Sequence of chain 1.D:
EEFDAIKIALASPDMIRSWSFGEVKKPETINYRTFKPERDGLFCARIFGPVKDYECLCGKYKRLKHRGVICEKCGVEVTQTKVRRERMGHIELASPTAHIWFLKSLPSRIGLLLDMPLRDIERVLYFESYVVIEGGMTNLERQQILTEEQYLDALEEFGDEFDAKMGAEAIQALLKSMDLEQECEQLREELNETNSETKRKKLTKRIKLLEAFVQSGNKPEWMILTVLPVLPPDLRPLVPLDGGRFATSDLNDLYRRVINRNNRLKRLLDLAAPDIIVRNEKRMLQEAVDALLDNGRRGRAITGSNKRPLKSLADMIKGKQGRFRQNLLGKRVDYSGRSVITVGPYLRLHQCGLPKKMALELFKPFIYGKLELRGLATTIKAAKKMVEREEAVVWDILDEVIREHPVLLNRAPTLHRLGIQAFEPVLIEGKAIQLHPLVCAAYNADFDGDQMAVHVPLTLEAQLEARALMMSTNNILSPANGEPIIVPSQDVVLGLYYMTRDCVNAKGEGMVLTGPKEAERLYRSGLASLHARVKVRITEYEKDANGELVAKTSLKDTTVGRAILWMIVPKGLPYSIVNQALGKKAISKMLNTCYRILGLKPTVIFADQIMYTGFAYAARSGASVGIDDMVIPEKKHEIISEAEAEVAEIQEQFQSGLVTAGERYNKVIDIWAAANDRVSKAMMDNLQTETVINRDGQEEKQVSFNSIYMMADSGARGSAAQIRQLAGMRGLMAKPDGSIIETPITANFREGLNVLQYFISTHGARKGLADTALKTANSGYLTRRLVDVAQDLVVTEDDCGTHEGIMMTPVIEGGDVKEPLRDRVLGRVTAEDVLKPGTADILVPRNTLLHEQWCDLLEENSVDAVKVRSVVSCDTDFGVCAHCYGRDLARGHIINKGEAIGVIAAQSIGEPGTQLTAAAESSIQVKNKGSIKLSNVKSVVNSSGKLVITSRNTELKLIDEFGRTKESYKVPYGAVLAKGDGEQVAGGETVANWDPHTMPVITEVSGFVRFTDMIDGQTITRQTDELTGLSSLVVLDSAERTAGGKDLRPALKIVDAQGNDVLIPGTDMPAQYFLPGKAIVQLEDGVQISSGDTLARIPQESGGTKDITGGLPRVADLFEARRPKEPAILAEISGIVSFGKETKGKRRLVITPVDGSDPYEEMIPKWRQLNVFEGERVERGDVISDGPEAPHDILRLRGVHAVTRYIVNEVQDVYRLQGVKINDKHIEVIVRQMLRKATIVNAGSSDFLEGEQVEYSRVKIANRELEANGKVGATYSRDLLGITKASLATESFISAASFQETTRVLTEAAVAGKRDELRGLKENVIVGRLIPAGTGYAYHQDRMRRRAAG

A protein and the small-molecule ligand that binds it are described below.
Small molecule (SMILES): Nc1nc(=O)c2ncn([C@@H]3O[C@H](CO[P](=O)(O)O[C@H]4[C@@H](O)[C@H](n5cnc6c(N)ncnc65)O[C@@H]4CO[P](=O)(O)O[C@H]4[C@@H](O)[C@H](n5cnc6c(=O)nc(N)[nH]c65)O[C@@H]4CO)[C@@H](O)[C@H]3O)c2[nH]1

Binding-site contacts:
Ligand atom P contacts residue LYS1073 of chain 1.C at 3.4 Å.
Ligand atom C5' contacts residue ASP462 of chain 1.D at 3.5 Å.
Ligand atom C4' contacts residue MG1 of chain 1.M at 3.1 Å.
Ligand atom OP1 contacts residue GLN688 of chain 1.C at 3.8 Å.
Ligand atom O2' contacts residue GLY463 of chain 1.D at 3.8 Å.
Ligand atom C3' contacts residue GTP1 of chain 1.N at 3.3 Å.
Ligand atom C6 contacts residue GTP1 of chain 1.N at 3.9 Å.
Ligand atom N2 contacts residue ALA426 of chain 1.D at 3.0 Å (h-bond).
Ligand atom C2' contacts residue GTP1 of chain 1.N at 3.8 Å.
Ligand atom N3 contacts residue ALA426 of chain 1.D at 4.0 Å.
Ligand atom O3' contacts residue ASP462 of chain 1.D at 3.5 Å (salt-bridge).
Ligand atom O3' contacts residue GTP1 of chain 1.N at 2.5 Å (h-bond).
Ligand atom OP2 contacts residue LYS1073 of chain 1.C at 3.8 Å.
Ligand atom OP1 contacts residue LYS1073 of chain 1.C at 2.4 Å (salt-bridge).
Ligand atom O2' contacts residue MG1 of chain 1.M at 2.9 Å.
Ligand atom C3' contacts residue MG1 of chain 1.M at 3.0 Å.
Ligand atom C5' contacts residue LYS1073 of chain 1.C at 3.6 Å.
Ligand atom C4' contacts residue ASP464 of chain 1.D at 3.0 Å.
Ligand atom C1' contacts residue ASP464 of chain 1.D at 3.5 Å.
Ligand atom OP1 contacts residue LYS1065 of chain 1.C at 3.5 Å (salt-bridge).
Ligand atom O2' contacts residue ASP460 of chain 1.D at 4.0 Å.
Ligand atom O2' contacts residue ASP464 of chain 1.D at 2.3 Å (salt-bridge).
Ligand atom O3' contacts residue MG1 of chain 1.M at 2.2 Å.
Ligand atom O5' contacts residue LYS1073 of chain 1.C at 4.0 Å.
Ligand atom C2' contacts residue ARG425 of chain 1.D at 3.5 Å.
Ligand atom C5' contacts residue GLN688 of chain 1.C at 4.0 Å.
Ligand atom C3' contacts residue ASP464 of chain 1.D at 3.5 Å.
Ligand atom C2' contacts residue MG1 of chain 1.M at 3.5 Å.
Ligand atom C4' contacts residue ASP462 of chain 1.D at 3.3 Å.
Ligand atom O3' contacts residue LYS1065 of chain 1.C at 3.6 Å.
Ligand atom C3' contacts residue ASP462 of chain 1.D at 4.0 Å.
Ligand atom O3' contacts residue GLN688 of chain 1.C at 3.3 Å (h-bond).
Ligand atom C2' contacts residue ASP464 of chain 1.D at 3.2 Å.
Ligand atom O2' contacts residue ARG425 of chain 1.D at 2.5 Å (salt-bridge).
Ligand atom O4' contacts residue ASP464 of chain 1.D at 3.3 Å (salt-bridge).
Ligand atom O3' contacts residue ASP464 of chain 1.D at 3.6 Å (salt-bridge).
Ligand atom C5' contacts residue HIS1237 of chain 1.C at 3.8 Å.
Ligand atom O3' contacts residue ASP460 of chain 1.D at 3.7 Å.
Ligand atom C2 contacts residue ALA426 of chain 1.D at 4.0 Å (hydrophobic).
Ligand atom N2 contacts residue PRO427 of chain 1.D at 3.8 Å.

Sequence of chain 1.C:
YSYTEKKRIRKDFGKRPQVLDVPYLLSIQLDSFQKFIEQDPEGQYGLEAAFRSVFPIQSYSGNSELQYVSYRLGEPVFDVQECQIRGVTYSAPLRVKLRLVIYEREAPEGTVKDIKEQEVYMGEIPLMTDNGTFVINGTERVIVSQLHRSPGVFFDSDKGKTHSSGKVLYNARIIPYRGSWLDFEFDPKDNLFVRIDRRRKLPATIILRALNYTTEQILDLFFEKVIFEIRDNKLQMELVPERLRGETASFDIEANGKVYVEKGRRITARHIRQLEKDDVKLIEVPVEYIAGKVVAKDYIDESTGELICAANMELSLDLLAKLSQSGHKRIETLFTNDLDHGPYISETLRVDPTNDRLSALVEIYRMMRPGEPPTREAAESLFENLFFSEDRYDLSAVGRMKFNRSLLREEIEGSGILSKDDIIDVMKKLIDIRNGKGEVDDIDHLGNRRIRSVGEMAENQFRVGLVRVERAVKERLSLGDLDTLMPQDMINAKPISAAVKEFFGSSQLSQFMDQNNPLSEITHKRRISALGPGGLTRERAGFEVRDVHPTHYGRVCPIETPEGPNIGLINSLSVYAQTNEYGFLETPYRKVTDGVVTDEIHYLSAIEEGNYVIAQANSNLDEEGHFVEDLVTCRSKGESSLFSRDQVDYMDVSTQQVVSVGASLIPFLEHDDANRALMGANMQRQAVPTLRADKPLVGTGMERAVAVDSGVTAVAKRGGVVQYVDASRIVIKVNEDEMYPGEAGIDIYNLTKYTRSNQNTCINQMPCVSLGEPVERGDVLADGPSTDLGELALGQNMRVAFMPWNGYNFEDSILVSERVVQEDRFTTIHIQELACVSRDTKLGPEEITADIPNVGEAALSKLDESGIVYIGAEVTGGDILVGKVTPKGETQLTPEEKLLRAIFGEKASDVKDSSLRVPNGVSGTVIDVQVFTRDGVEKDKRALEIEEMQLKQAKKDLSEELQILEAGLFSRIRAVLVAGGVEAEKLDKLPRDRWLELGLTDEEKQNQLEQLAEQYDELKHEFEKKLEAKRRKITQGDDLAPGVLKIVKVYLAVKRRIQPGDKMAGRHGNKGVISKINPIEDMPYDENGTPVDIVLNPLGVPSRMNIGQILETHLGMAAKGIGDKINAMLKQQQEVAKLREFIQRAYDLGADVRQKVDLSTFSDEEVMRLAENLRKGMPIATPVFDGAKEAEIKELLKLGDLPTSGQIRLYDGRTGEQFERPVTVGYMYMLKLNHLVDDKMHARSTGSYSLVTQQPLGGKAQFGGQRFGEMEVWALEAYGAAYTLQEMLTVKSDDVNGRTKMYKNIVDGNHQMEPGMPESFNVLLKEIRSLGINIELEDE